The small molecule below binds the protein below.
Small molecule (SMILES): CC(=O)N[C@H]1[C@H](O[C@H]2[C@H](O)[C@@H](NC(C)=O)CO[C@@H]2CO)O[C@H](CO)[C@@H](O)[C@@H]1O

Sequence of chain 1.G:
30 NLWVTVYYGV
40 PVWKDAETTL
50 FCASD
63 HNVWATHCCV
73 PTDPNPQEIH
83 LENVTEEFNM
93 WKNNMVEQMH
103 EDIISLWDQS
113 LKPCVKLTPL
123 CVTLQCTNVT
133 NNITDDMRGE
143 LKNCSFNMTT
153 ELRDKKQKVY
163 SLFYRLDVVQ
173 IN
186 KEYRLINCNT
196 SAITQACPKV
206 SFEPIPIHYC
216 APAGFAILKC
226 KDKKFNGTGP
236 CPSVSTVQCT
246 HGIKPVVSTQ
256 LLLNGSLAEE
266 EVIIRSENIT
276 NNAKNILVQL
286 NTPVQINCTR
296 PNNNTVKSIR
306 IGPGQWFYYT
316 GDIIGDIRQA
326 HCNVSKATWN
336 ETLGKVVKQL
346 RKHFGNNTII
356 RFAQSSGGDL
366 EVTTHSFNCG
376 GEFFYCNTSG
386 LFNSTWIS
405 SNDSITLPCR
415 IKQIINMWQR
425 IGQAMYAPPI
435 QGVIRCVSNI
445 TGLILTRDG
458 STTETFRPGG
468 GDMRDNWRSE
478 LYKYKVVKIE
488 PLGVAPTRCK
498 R

Binding-site contacts:
Ligand atom O7 contacts residue ASN298 of chain 1.G at 3.4 Å (h-bond).
Ligand atom O5 contacts residue ILE319 of chain 1.G at 3.3 Å.
Ligand atom C8 contacts residue ASN298 of chain 1.G at 3.8 Å.
Ligand atom C8 contacts residue VAL437 of chain 1.G at 4.0 Å (hydrophobic).
Ligand atom O5 contacts residue ASN298 of chain 1.G at 2.5 Å (h-bond).
Ligand atom C2 contacts residue ASN298 of chain 1.G at 2.5 Å.
Ligand atom C4 contacts residue ASN298 of chain 1.G at 4.4 Å.
Ligand atom C7 contacts residue ASN298 of chain 1.G at 3.3 Å.
Ligand atom C1 contacts residue ASN298 of chain 1.G at 1.5 Å.
Ligand atom C3 contacts residue ASN298 of chain 1.G at 3.9 Å.
Ligand atom C6 contacts residue ILE319 of chain 1.G at 4.2 Å (hydrophobic).
Ligand atom N2 contacts residue ASN298 of chain 1.G at 3.0 Å (h-bond).
Ligand atom O6 contacts residue THR300 of chain 1.G at 4.3 Å.
Ligand atom C5 contacts residue ASN298 of chain 1.G at 3.8 Å.
Ligand atom C5 contacts residue ILE319 of chain 1.G at 4.4 Å (hydrophobic).
Ligand atom C1 contacts residue ILE319 of chain 1.G at 4.1 Å (hydrophobic).
Ligand atom O6 contacts residue ILE319 of chain 1.G at 3.9 Å.